Sequence of chain 1.A:
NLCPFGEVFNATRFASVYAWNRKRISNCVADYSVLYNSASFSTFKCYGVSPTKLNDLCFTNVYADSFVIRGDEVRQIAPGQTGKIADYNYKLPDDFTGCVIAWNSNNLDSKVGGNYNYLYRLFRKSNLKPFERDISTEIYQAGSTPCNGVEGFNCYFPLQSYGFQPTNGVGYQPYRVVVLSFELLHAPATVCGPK

Binding-site contacts:
Ligand atom C8 contacts residue PHE13 of chain 1.A at 4.0 Å (hydrophobic).
Ligand atom N2 contacts residue ASN14 of chain 1.A at 3.1 Å (h-bond).
Ligand atom C7 contacts residue PHE9 of chain 1.A at 4.3 Å (hydrophobic).
Ligand atom O7 contacts residue PHE9 of chain 1.A at 4.3 Å.
Ligand atom C8 contacts residue GLY10 of chain 1.A at 3.8 Å.
Ligand atom O7 contacts residue GLY10 of chain 1.A at 3.5 Å.
Ligand atom C7 contacts residue ASN14 of chain 1.A at 4.0 Å.
Ligand atom O7 contacts residue VAL38 of chain 1.A at 4.4 Å.
Ligand atom O5 contacts residue ASN14 of chain 1.A at 2.2 Å (h-bond).
Ligand atom C7 contacts residue VAL38 of chain 1.A at 4.4 Å (hydrophobic).
Ligand atom C8 contacts residue LEU39 of chain 1.A at 3.7 Å (hydrophobic).
Ligand atom C7 contacts residue GLY10 of chain 1.A at 3.7 Å.
Ligand atom O7 contacts residue ASN14 of chain 1.A at 4.3 Å.
Ligand atom C8 contacts residue PHE9 of chain 1.A at 3.6 Å (hydrophobic).
Ligand atom C1 contacts residue ASN14 of chain 1.A at 1.4 Å.
Ligand atom O3 contacts residue VAL38 of chain 1.A at 3.6 Å.
Ligand atom C5 contacts residue ASN14 of chain 1.A at 3.6 Å.
Ligand atom C8 contacts residue VAL38 of chain 1.A at 4.3 Å (hydrophobic).
Ligand atom N2 contacts residue GLY10 of chain 1.A at 4.3 Å.
Ligand atom C4 contacts residue ASN14 of chain 1.A at 4.3 Å.
Ligand atom C3 contacts residue ASN14 of chain 1.A at 3.9 Å.
Ligand atom C2 contacts residue ASN14 of chain 1.A at 2.6 Å.

A small-molecule ligand and the protein it binds are described below.
Small molecule (SMILES): CC(=O)N[C@@H]1[C@@H](O)[C@H](O)[C@@H](CO)O[C@H]1O